Binding-site contacts:
Ligand atom O5 contacts residue ASN1063 of chain 1.A at 2.4 Å (h-bond).
Ligand atom C6 contacts residue ALA695 of chain 1.A at 4.3 Å (hydrophobic).
Ligand atom C8 contacts residue ASN1063 of chain 1.A at 4.0 Å.
Ligand atom O7 contacts residue ASN1063 of chain 1.A at 3.3 Å (h-bond).
Ligand atom C8 contacts residue GLU1061 of chain 1.A at 3.6 Å.
Ligand atom C5 contacts residue ALA695 of chain 1.A at 4.0 Å (hydrophobic).
Ligand atom C1 contacts residue ASN1063 of chain 1.A at 1.4 Å.
Ligand atom N2 contacts residue ASN1063 of chain 1.A at 3.0 Å (h-bond).
Ligand atom C1 contacts residue GLN884 of chain 1.B at 4.3 Å.
Ligand atom C4 contacts residue ASN1063 of chain 1.A at 4.2 Å.
Ligand atom C8 contacts residue LYS1062 of chain 1.A at 4.0 Å.
Ligand atom C3 contacts residue ASN1063 of chain 1.A at 3.8 Å.
Ligand atom C5 contacts residue ASN1063 of chain 1.A at 3.7 Å.
Ligand atom O6 contacts residue ALA695 of chain 1.A at 4.1 Å.
Ligand atom C7 contacts residue ASN1063 of chain 1.A at 3.4 Å.
Ligand atom C2 contacts residue ASN1063 of chain 1.A at 2.5 Å.

Sequence of chain 1.B:
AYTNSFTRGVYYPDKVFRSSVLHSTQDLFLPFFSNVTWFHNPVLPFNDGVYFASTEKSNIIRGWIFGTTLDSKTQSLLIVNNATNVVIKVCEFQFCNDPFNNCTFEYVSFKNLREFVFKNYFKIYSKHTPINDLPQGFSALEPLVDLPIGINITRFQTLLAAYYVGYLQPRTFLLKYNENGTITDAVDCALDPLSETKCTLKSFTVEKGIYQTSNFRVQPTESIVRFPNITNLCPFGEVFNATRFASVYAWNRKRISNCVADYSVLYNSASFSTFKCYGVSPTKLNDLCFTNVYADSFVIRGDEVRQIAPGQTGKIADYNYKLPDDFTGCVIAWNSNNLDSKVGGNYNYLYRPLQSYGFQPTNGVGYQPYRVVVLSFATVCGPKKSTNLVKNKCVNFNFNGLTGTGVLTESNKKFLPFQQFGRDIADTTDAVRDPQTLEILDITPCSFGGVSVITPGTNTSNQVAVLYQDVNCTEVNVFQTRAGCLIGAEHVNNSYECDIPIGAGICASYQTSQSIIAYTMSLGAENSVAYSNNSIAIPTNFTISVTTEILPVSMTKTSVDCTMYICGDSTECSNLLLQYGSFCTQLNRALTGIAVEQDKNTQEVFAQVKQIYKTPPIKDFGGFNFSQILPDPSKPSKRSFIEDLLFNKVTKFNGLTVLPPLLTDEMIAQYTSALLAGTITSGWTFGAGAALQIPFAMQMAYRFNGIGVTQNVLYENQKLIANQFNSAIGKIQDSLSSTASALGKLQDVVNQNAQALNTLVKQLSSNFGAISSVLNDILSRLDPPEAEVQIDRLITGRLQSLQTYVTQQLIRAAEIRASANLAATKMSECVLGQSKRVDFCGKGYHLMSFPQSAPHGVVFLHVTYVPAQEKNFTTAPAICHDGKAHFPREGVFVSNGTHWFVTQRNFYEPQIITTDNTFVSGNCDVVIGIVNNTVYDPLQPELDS

Sequence of chain 1.A:
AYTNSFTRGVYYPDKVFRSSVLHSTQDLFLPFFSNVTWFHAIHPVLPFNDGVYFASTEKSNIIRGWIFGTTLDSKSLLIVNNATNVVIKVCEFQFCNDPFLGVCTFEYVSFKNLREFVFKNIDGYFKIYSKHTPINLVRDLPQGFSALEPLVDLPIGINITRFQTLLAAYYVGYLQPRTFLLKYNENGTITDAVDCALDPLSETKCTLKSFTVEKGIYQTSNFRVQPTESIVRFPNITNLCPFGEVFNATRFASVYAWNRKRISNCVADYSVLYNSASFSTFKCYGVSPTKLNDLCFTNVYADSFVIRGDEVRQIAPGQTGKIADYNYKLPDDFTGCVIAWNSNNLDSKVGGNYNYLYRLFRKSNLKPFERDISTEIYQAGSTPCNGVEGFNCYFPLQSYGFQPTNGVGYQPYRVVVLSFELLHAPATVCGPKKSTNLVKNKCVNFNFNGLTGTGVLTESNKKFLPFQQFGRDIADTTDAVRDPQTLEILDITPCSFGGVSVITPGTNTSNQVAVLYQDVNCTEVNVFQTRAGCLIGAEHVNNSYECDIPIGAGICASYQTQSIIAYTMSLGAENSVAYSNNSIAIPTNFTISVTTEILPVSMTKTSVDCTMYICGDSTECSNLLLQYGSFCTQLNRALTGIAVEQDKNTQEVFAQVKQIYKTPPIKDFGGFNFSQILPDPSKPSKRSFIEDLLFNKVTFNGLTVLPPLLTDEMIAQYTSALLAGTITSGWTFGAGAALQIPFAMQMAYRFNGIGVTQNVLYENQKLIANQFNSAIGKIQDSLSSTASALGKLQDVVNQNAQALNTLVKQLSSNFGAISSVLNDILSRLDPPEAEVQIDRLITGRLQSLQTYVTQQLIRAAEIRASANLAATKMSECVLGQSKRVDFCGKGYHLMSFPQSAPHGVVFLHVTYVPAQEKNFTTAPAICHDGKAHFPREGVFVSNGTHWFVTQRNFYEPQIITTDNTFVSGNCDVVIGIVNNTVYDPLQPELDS

A small-molecule ligand and the protein it binds are described below.
Small molecule (SMILES): CC(=O)N[C@@H]1[C@@H](O)[C@H](O)[C@@H](CO)O[C@H]1O